Binding-site contacts:
Ligand atom C16 contacts residue TYR158 of chain 1.A at 3.4 Å (hydrophobic).
Ligand atom C27 contacts residue PHE54 of chain 1.A at 3.6 Å (hydrophobic).
Ligand atom OP3 contacts residue PHE35 of chain 1.A at 3.6 Å.
Ligand atom C5' contacts residue PHE54 of chain 1.A at 3.6 Å (hydrophobic).
Ligand atom C24 contacts residue ARG15 of chain 1.A at 3.2 Å.
Ligand atom C7 contacts residue GLN57 of chain 1.A at 3.4 Å.
Ligand atom C12 contacts residue TYR158 of chain 1.A at 3.3 Å (hydrophobic).
Ligand atom C19 contacts residue TYR158 of chain 1.A at 3.7 Å (hydrophobic).
Ligand atom C26 contacts residue PHE154 of chain 1.A at 3.8 Å (hydrophobic).
Ligand atom N7 contacts residue TYR158 of chain 1.A at 3.6 Å.
Ligand atom C3' contacts residue LYS156 of chain 1.A at 3.8 Å.
Ligand atom C11 contacts residue PHE54 of chain 1.A at 3.7 Å (hydrophobic).
Ligand atom C19 contacts residue THR149 of chain 1.A at 3.6 Å.
Ligand atom C16 contacts residue PHE54 of chain 1.A at 3.5 Å (hydrophobic).
Ligand atom O2' contacts residue SER61 of chain 1.A at 3.3 Å.
Ligand atom O6 contacts residue ARG15 of chain 1.A at 3.5 Å (salt-bridge).
Ligand atom C17 contacts residue TYR158 of chain 1.A at 3.6 Å (hydrophobic).
Ligand atom C20 contacts residue GLU16 of chain 1.A at 3.7 Å.
Ligand atom C5' contacts residue ASP151 of chain 1.A at 3.7 Å.
Ligand atom C24 contacts residue GLU16 of chain 1.A at 3.3 Å.
Ligand atom C22 contacts residue PHE54 of chain 1.A at 3.6 Å (hydrophobic).
Ligand atom C15 contacts residue PHE35 of chain 1.A at 3.4 Å (hydrophobic).
Ligand atom C27 contacts residue ASP151 of chain 1.A at 3.5 Å.
Ligand atom C24 contacts residue LYS198 of chain 1.A at 3.7 Å.
Ligand atom C31 contacts residue ALA58 of chain 1.A at 3.3 Å (hydrophobic).
Ligand atom C14 contacts residue PHE54 of chain 1.A at 3.7 Å (hydrophobic).
Ligand atom C10 contacts residue PHE54 of chain 1.A at 3.3 Å (hydrophobic).
Ligand atom C10 contacts residue TYR158 of chain 1.A at 3.4 Å (hydrophobic).
Ligand atom C11 contacts residue TYR158 of chain 1.A at 3.2 Å (hydrophobic).
Ligand atom C21 contacts residue PHE54 of chain 1.A at 3.7 Å (hydrophobic).
Ligand atom C3 contacts residue ASP151 of chain 1.A at 3.7 Å.
Ligand atom C22 contacts residue GLU16 of chain 1.A at 3.5 Å.
Ligand atom C17 contacts residue PHE54 of chain 1.A at 3.4 Å (hydrophobic).
Ligand atom CAA contacts residue LYS156 of chain 1.A at 3.2 Å.
Ligand atom C13 contacts residue HIS33 of chain 1.A at 3.7 Å.
Ligand atom C14 contacts residue TYR158 of chain 1.A at 3.4 Å (hydrophobic).
Ligand atom C1 contacts residue PHE154 of chain 1.A at 3.5 Å (hydrophobic).
Ligand atom N7 contacts residue PHE54 of chain 1.A at 3.5 Å.
Ligand atom OP3 contacts residue TYR158 of chain 1.A at 3.7 Å.
Ligand atom C2 contacts residue PHE54 of chain 1.A at 3.8 Å (hydrophobic).

A protein and the small-molecule ligand that binds it are described below.
Small molecule (SMILES): COc1ccc(CCNc2nc(N3CCc4cc(OC)c(OC)cc4C3)c3cc(OC)c(OC)cc3n2)cc1OC

Sequence of chain 1.A:
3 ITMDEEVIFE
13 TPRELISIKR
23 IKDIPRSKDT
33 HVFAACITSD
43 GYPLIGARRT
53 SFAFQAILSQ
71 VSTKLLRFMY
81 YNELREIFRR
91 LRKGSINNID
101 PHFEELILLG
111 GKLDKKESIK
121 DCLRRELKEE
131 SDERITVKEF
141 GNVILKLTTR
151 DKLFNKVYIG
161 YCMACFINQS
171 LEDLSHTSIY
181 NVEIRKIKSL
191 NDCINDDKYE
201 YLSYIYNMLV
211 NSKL